A small-molecule ligand and the protein it binds are described below.
Small molecule (SMILES): CC[C@H](C)[C@H](NC(=O)[C@H](Cc1cnc[nH]1)NC(=O)[C@H](C)N)C(=O)N[C@H](C(=O)N[C@@H](CCSC)C(=O)N[C@H](C(=O)N[C@@H](CC=O)C(=O)N[C@@H](C)C(=O)N[C@@H](Cc1ccc(O)cc1)C(=O)N[C@@H](CCCCN)C(=O)N1CCC[C@H]1C(=O)N[C@H](C=O)[C@@H](C)O)C(C)C)C(C)C

Sequence of chain 1.A:
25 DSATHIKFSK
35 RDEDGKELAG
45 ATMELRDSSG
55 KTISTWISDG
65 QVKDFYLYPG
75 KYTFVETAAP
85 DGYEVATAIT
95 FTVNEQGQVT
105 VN

Binding-site contacts:
Ligand atom C contacts residue GLU37 of chain 1.A at 3.4 Å.
Ligand atom CA contacts residue SER33 of chain 1.A at 3.5 Å.
Ligand atom N contacts residue SER33 of chain 1.A at 2.8 Å (h-bond).
Ligand atom OD1 contacts residue LYS34 of chain 1.A at 2.2 Å (salt-bridge).
Ligand atom N contacts residue LYS31 of chain 1.A at 2.8 Å (salt-bridge).
Ligand atom N contacts residue ARG35 of chain 1.A at 2.7 Å (salt-bridge).
Ligand atom CG contacts residue GLU80 of chain 1.A at 3.6 Å.
Ligand atom O contacts residue LYS34 of chain 1.A at 3.3 Å.
Ligand atom O contacts residue LYS31 of chain 1.A at 3.6 Å (salt-bridge).
Ligand atom CA contacts residue LYS31 of chain 1.A at 3.3 Å.
Ligand atom O contacts residue ALA90 of chain 1.A at 3.3 Å.
Ligand atom O contacts residue LYS31 of chain 1.A at 2.9 Å (salt-bridge).
Ligand atom CA contacts residue ARG35 of chain 1.A at 3.2 Å.
Ligand atom CB contacts residue GLU37 of chain 1.A at 3.5 Å.
Ligand atom CD2 contacts residue GLU37 of chain 1.A at 3.3 Å.
Ligand atom NE2 contacts residue LYS31 of chain 1.A at 3.3 Å.
Ligand atom CD1 contacts residue PHE95 of chain 1.A at 3.6 Å (hydrophobic).
Ligand atom O contacts residue PHE32 of chain 1.A at 3.4 Å.
Ligand atom O contacts residue SER33 of chain 1.A at 2.9 Å (h-bond).
Ligand atom CG contacts residue LYS34 of chain 1.A at 1.3 Å.
Ligand atom N contacts residue GLU37 of chain 1.A at 2.7 Å (salt-bridge).
Ligand atom OD1 contacts residue GLU80 of chain 1.A at 2.6 Å (salt-bridge).
Ligand atom CD1 contacts residue PHE78 of chain 1.A at 3.5 Å (hydrophobic).
Ligand atom CA contacts residue LYS34 of chain 1.A at 3.0 Å.
Ligand atom CG contacts residue ALA90 of chain 1.A at 3.5 Å (hydrophobic).
Ligand atom O contacts residue SER33 of chain 1.A at 3.4 Å (h-bond).
Ligand atom O contacts residue ARG35 of chain 1.A at 2.9 Å (salt-bridge).
Ligand atom OH contacts residue ASP38 of chain 1.A at 3.1 Å (salt-bridge).
Ligand atom CB contacts residue LEU42 of chain 1.A at 3.5 Å (hydrophobic).
Ligand atom CD contacts residue GLU88 of chain 1.A at 3.3 Å.
Ligand atom CB contacts residue LYS34 of chain 1.A at 2.4 Å.
Ligand atom C contacts residue ARG35 of chain 1.A at 3.5 Å.
Ligand atom N contacts residue GLY86 of chain 1.A at 3.0 Å (h-bond).
Ligand atom C contacts residue LYS31 of chain 1.A at 3.5 Å.
Ligand atom O contacts residue TYR87 of chain 1.A at 3.3 Å.
Ligand atom CA contacts residue GLU37 of chain 1.A at 3.3 Å.
Ligand atom CB contacts residue VAL103 of chain 1.A at 3.6 Å (hydrophobic).
Ligand atom O contacts residue GLU88 of chain 1.A at 2.8 Å (salt-bridge).
Ligand atom N contacts residue LYS34 of chain 1.A at 2.9 Å (salt-bridge).
Ligand atom C contacts residue SER33 of chain 1.A at 3.6 Å.